Sequence of chain 56.P:
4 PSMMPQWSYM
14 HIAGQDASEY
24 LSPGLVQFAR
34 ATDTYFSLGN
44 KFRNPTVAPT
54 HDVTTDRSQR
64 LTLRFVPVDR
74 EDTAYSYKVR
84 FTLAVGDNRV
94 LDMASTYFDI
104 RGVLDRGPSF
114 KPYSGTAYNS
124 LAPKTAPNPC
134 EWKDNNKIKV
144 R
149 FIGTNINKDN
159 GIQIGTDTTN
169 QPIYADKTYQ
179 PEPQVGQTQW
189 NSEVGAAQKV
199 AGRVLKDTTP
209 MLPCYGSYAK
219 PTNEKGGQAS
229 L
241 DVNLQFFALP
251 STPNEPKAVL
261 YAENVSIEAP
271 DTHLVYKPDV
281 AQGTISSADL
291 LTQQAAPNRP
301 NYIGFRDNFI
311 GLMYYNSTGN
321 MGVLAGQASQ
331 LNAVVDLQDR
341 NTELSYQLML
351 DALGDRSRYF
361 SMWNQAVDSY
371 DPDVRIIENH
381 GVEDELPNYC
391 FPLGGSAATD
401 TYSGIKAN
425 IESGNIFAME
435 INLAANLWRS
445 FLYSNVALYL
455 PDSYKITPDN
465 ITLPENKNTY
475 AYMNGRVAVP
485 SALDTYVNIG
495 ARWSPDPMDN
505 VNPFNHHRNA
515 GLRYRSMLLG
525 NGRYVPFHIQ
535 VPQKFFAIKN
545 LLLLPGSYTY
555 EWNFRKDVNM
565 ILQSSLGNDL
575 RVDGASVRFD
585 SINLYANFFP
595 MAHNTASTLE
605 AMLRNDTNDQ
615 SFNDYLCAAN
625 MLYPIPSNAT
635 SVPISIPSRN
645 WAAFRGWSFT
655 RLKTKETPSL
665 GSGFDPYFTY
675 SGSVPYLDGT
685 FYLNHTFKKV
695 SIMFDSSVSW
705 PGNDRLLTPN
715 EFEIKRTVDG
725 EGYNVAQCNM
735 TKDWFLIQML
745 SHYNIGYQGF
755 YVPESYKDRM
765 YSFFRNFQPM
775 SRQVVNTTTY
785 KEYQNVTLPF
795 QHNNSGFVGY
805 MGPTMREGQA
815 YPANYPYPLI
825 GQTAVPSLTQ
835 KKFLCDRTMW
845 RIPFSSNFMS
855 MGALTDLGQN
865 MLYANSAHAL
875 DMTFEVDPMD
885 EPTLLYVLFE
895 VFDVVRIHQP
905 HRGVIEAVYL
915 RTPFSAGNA

Binding-site contacts:
Ligand atom O contacts residue GLY17 of chain 56.O at 4.0 Å.
Ligand atom NH2 contacts residue MET606 of chain 56.O at 4.2 Å.
Ligand atom CA contacts residue PRO52 of chain 56.O at 4.1 Å (hydrophobic).
Ligand atom O contacts residue PRO52 of chain 56.O at 4.0 Å.
Ligand atom CD2 contacts residue ASP55 of chain 56.O at 3.8 Å.
Ligand atom CB contacts residue TYR38 of chain 56.N at 3.6 Å (hydrophobic).
Ligand atom NH1 contacts residue GLY27 of chain 56.N at 4.4 Å.
Ligand atom CB contacts residue ALA34 of chain 56.N at 4.3 Å (hydrophobic).
Ligand atom CG contacts residue TYR38 of chain 56.N at 3.7 Å (hydrophobic).
Ligand atom CZ contacts residue PHE31 of chain 56.N at 4.2 Å (hydrophobic).
Ligand atom CA contacts residue ALA51 of chain 56.O at 4.4 Å (hydrophobic).
Ligand atom CZ contacts residue PHE31 of chain 56.N at 4.3 Å (hydrophobic).
Ligand atom N contacts residue VAL50 of chain 56.O at 3.6 Å (h-bond).
Ligand atom OG1 contacts residue PRO48 of chain 56.O at 3.1 Å.
Ligand atom O contacts residue VAL50 of chain 56.O at 3.7 Å.
Ligand atom CB contacts residue VAL56 of chain 56.O at 4.2 Å (hydrophobic).
Ligand atom CD1 contacts residue TYR38 of chain 56.N at 4.4 Å (hydrophobic).
Ligand atom O contacts residue THR49 of chain 56.O at 4.2 Å.
Ligand atom CB contacts residue PRO48 of chain 56.O at 3.9 Å (hydrophobic).
Ligand atom CE2 contacts residue THR599 of chain 56.O at 4.2 Å.
Ligand atom CB contacts residue PRO52 of chain 56.O at 3.8 Å (hydrophobic).
Ligand atom CB contacts residue THR49 of chain 56.O at 4.0 Å.
Ligand atom CD2 contacts residue HIS54 of chain 56.O at 4.4 Å.
Ligand atom CD1 contacts residue ALA34 of chain 56.N at 4.3 Å (hydrophobic).
Ligand atom CD2 contacts residue TYR38 of chain 56.N at 3.8 Å (hydrophobic).
Ligand atom NH1 contacts residue PHE31 of chain 56.N at 3.0 Å.
Ligand atom OG1 contacts residue THR49 of chain 56.O at 4.2 Å.
Ligand atom N contacts residue PRO52 of chain 56.O at 4.0 Å.
Ligand atom C contacts residue VAL50 of chain 56.O at 3.6 Å (hydrophobic).
Ligand atom NH2 contacts residue THR602 of chain 56.O at 4.4 Å.
Ligand atom CA contacts residue VAL50 of chain 56.O at 3.0 Å (hydrophobic).
Ligand atom CE2 contacts residue ASP55 of chain 56.O at 3.6 Å.
Ligand atom O contacts residue PRO48 of chain 56.O at 3.4 Å.
Ligand atom NH1 contacts residue MET606 of chain 56.O at 4.0 Å.
Ligand atom CD2 contacts residue VAL56 of chain 56.O at 3.8 Å (hydrophobic).
Ligand atom CA contacts residue PRO48 of chain 56.O at 4.2 Å (hydrophobic).
Ligand atom C contacts residue PRO48 of chain 56.O at 3.9 Å (hydrophobic).
Ligand atom O contacts residue ALA34 of chain 56.N at 4.1 Å.
Ligand atom C contacts residue PRO52 of chain 56.O at 4.2 Å (hydrophobic).
Ligand atom N contacts residue VAL50 of chain 56.O at 4.2 Å.

A protein and the small-molecule ligand that binds it are described below.
Small molecule (SMILES): CSCC[C@H](NC(=O)[C@H](Cc1ccccc1)NC(=O)[C@H]1CCCN1C(=O)[C@@H](N)CCCN=C(N)N)C(=O)NCC(=O)N[C@@H](C=O)[C@@H](C)O

Sequence of chain 56.O:
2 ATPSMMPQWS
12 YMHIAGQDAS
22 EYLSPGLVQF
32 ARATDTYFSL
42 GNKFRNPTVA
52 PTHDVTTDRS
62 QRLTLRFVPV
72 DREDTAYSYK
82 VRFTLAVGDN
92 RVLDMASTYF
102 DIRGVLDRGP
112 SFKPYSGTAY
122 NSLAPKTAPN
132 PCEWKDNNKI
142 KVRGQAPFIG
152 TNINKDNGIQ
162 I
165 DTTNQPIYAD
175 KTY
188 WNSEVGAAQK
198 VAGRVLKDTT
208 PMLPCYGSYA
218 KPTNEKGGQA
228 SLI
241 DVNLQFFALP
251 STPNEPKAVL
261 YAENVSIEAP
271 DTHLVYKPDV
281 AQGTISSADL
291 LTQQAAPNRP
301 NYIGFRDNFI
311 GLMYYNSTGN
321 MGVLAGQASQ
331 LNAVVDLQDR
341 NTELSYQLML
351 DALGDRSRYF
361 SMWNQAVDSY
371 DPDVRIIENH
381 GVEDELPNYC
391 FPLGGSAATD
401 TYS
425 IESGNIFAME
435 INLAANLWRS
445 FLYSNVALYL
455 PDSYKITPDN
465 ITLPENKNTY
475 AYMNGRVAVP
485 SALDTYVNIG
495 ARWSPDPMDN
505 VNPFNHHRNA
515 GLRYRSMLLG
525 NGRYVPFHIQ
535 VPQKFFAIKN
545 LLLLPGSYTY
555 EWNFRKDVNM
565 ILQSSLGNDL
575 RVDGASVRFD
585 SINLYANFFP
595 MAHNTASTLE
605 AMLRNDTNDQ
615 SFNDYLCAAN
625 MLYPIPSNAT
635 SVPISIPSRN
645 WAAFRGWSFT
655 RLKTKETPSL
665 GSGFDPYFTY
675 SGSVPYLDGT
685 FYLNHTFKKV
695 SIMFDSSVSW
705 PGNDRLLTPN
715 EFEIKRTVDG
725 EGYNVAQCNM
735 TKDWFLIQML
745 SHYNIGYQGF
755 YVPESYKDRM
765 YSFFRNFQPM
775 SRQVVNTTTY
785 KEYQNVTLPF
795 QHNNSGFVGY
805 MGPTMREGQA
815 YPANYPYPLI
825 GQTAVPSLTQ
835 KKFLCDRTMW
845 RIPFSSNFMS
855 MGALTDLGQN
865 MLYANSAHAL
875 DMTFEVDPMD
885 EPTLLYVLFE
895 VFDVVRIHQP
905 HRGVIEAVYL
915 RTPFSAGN

Sequence of chain 56.N:
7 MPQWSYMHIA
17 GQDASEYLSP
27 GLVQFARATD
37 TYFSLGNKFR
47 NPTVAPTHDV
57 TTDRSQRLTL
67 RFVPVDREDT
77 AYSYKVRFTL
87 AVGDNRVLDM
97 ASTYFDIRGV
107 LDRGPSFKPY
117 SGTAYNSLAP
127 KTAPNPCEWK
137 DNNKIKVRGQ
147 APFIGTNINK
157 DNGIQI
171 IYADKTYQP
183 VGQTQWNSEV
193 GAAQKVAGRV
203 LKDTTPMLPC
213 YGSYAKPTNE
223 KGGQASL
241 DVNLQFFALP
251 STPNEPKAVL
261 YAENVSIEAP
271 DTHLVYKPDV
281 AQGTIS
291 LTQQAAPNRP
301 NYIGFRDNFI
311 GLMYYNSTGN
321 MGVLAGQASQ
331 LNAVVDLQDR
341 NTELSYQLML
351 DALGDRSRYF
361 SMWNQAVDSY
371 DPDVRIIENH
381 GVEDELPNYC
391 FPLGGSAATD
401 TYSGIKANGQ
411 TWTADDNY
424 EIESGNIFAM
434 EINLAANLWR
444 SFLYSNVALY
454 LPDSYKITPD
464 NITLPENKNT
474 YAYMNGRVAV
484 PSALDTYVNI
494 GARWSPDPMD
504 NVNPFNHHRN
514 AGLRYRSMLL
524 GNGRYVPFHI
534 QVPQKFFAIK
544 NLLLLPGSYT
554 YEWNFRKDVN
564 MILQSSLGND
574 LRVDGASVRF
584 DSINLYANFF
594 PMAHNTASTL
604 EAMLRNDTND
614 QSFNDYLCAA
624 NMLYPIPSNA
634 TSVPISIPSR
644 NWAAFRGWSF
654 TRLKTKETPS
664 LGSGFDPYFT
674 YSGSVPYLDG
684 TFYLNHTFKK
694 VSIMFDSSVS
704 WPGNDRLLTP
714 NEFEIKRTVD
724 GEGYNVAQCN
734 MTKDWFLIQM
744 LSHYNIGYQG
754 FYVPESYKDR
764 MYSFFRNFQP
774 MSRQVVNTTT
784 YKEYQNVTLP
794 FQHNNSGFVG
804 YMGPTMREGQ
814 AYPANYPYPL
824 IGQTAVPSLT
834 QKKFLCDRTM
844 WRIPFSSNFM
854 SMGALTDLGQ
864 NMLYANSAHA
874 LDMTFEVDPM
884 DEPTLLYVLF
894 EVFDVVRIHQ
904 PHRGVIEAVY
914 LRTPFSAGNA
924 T